This protein binds this small molecule.
Small molecule (SMILES): Nc1ncnc2c1ncn2[C@@H]1O[C@H](COP(=O)(O)OP(=O)(O)OP(O)(O)=S)[C@@H](O)[C@H]1O

Binding-site contacts:
Ligand atom N6 contacts residue TYR104 of chain 1.F at 3.3 Å.
Ligand atom O3B contacts residue LYS73 of chain 1.F at 3.4 Å (salt-bridge).
Ligand atom O3G contacts residue LYS251 of chain 1.E at 3.3 Å.
Ligand atom O3G contacts residue LYS249 of chain 1.E at 3.1 Å.
Ligand atom N3 contacts residue ALA253 of chain 1.E at 3.6 Å (h-bond).
Ligand atom C6 contacts residue TYR104 of chain 1.F at 3.3 Å (hydrophobic).
Ligand atom N6 contacts residue ASP101 of chain 1.F at 3.5 Å (salt-bridge).
Ligand atom O3B contacts residue SER70 of chain 1.F at 3.0 Å (h-bond).
Ligand atom N1 contacts residue ALA253 of chain 1.E at 3.4 Å.
Ligand atom O2B contacts residue GLY72 of chain 1.F at 3.1 Å (h-bond).
Ligand atom O1A contacts residue GLY72 of chain 1.F at 3.5 Å.
Ligand atom N6 contacts residue LYS251 of chain 1.E at 2.9 Å (salt-bridge).
Ligand atom O2B contacts residue LYS73 of chain 1.F at 2.6 Å (salt-bridge).
Ligand atom O3A contacts residue GLY72 of chain 1.F at 3.5 Å (h-bond).
Ligand atom O1A contacts residue THR75 of chain 1.F at 2.7 Å (h-bond).
Ligand atom N1 contacts residue TYR104 of chain 1.F at 3.4 Å.
Ligand atom C2 contacts residue ALA254 of chain 1.E at 3.5 Å (hydrophobic).
Ligand atom C2 contacts residue ALA253 of chain 1.E at 3.3 Å (hydrophobic).
Ligand atom C6 contacts residue ALA253 of chain 1.E at 3.6 Å (hydrophobic).
Ligand atom C2' contacts residue ASN250 of chain 1.E at 3.5 Å.
Ligand atom O1B contacts residue THR74 of chain 1.F at 2.9 Å (h-bond).
Ligand atom O3G contacts residue SER70 of chain 1.F at 3.5 Å (h-bond).
Ligand atom O3' contacts residue TYR265 of chain 1.F at 3.1 Å.
Ligand atom PB contacts residue MG1 of chain 1.W at 3.5 Å.
Ligand atom C2 contacts residue TYR104 of chain 1.F at 3.7 Å (hydrophobic).
Ligand atom O2' contacts residue PRO255 of chain 1.E at 3.5 Å.
Ligand atom N7 contacts residue LYS251 of chain 1.E at 3.1 Å (salt-bridge).
Ligand atom O2G contacts residue GLU97 of chain 1.F at 3.6 Å.
Ligand atom O2G contacts residue LYS251 of chain 1.E at 3.5 Å (salt-bridge).
Ligand atom O2' contacts residue ASN250 of chain 1.E at 2.7 Å (h-bond).
Ligand atom S1G contacts residue PHE218 of chain 1.E at 3.0 Å (h-bond).
Ligand atom O1B contacts residue MG1 of chain 1.W at 2.2 Å.
Ligand atom O3A contacts residue SER70 of chain 1.F at 3.4 Å.
Ligand atom O4' contacts residue TYR104 of chain 1.F at 3.6 Å.
Ligand atom C6 contacts residue LYS251 of chain 1.E at 3.5 Å.
Ligand atom O2G contacts residue MG1 of chain 1.W at 2.1 Å.
Ligand atom C5 contacts residue LYS251 of chain 1.E at 3.5 Å.
Ligand atom PG contacts residue MG1 of chain 1.W at 3.6 Å.
Ligand atom PB contacts residue LYS73 of chain 1.F at 3.7 Å.
Ligand atom O2B contacts residue SER71 of chain 1.F at 3.7 Å.

Sequence of chain 1.E:
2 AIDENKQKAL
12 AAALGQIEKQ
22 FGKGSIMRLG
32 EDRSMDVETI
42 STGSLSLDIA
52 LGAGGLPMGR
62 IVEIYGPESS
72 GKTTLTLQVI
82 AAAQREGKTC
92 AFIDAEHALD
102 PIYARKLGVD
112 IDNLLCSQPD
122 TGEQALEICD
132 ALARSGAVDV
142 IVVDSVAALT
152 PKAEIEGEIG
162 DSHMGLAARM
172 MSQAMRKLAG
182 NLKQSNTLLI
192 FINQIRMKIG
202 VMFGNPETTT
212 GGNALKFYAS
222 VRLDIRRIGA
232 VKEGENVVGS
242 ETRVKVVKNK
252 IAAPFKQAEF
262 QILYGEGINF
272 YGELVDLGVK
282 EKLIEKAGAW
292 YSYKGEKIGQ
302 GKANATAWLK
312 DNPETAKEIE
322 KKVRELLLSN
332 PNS

Sequence of chain 1.F:
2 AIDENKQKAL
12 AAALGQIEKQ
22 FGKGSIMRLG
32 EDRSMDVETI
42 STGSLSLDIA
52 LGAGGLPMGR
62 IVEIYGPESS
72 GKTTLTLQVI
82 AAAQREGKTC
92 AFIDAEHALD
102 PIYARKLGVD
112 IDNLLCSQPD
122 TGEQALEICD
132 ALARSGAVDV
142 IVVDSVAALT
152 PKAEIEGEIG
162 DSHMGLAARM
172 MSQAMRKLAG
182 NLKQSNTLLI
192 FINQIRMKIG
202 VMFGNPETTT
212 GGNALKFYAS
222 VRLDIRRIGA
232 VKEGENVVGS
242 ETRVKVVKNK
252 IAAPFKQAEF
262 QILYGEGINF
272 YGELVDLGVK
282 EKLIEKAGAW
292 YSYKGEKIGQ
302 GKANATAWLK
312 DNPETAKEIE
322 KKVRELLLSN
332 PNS